Sequence of chain 1.A:
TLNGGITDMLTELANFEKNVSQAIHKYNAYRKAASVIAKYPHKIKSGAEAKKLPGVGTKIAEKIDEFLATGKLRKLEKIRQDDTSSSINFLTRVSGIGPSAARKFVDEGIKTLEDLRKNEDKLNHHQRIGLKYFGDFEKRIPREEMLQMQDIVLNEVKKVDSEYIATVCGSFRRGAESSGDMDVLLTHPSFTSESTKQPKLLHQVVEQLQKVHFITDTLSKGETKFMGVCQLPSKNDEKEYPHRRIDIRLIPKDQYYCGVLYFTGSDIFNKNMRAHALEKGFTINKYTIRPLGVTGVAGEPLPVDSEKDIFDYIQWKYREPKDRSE

This protein binds this small molecule.
Small molecule (SMILES): Cc1cn([C@H]2C[C@H](O[P](=O)(O)OC[C@H]3O[C@@H](n4ccc(N)nc4=O)C[C@@H]3O[P](=O)(O)OC[C@H]3O[C@@H](n4cnc5c(=O)nc(N)[nH]c54)C[C@@H]3O[P](=O)(O)OC[C@H]3O[C@@H](n4cnc5c(=O)nc(N)[nH]c54)C[C@@H]3O)[C@@H](CO[P](=O)(O)O[C@H]3C[C@H](n4cnc5c(=O)nc(N)[nH]c54)O[C@@H]3COP(=O)(O)O)O2)c(=O)[nH]c1=O

Binding-site contacts:
Ligand atom O3' contacts residue GLY64 of chain 1.A at 3.4 Å.
Ligand atom N7 contacts residue LYS35 of chain 1.A at 3.8 Å.
Ligand atom OP1 contacts residue LYS68 of chain 1.A at 3.7 Å.
Ligand atom P contacts residue GLY66 of chain 1.A at 3.6 Å.
Ligand atom C8 contacts residue LYS35 of chain 1.A at 3.8 Å.
Ligand atom OP2 contacts residue LYS72 of chain 1.A at 3.6 Å (salt-bridge).
Ligand atom OP2 contacts residue LYS68 of chain 1.A at 2.6 Å (salt-bridge).
Ligand atom O4' contacts residue ALA38 of chain 1.A at 3.8 Å.
Ligand atom N3 contacts residue ALA38 of chain 1.A at 3.6 Å.
Ligand atom OP1 contacts residue LEU62 of chain 1.A at 3.8 Å.
Ligand atom O5' contacts residue GLY66 of chain 1.A at 3.5 Å.
Ligand atom OP2 contacts residue GLY66 of chain 1.A at 3.8 Å.
Ligand atom OP1 contacts residue GLY64 of chain 1.A at 2.9 Å (h-bond).
Ligand atom C3' contacts residue LYS68 of chain 1.A at 3.8 Å.
Ligand atom P contacts residue NA1 of chain 1.F at 3.5 Å.
Ligand atom OP1 contacts residue NA1 of chain 1.F at 2.6 Å (h-bond).
Ligand atom OP3 contacts residue LYS35 of chain 1.A at 2.9 Å (salt-bridge).
Ligand atom OP2 contacts residue LYS68 of chain 1.A at 3.1 Å (salt-bridge).
Ligand atom OP1 contacts residue THR67 of chain 1.A at 3.8 Å.
Ligand atom C5' contacts residue GLY66 of chain 1.A at 3.6 Å.
Ligand atom P contacts residue LYS35 of chain 1.A at 3.8 Å.
Ligand atom OP1 contacts residue ILE69 of chain 1.A at 3.0 Å (h-bond).
Ligand atom C5' contacts residue TYR39 of chain 1.A at 3.5 Å (hydrophobic).
Ligand atom C3' contacts residue GLY66 of chain 1.A at 3.8 Å.
Ligand atom C5' contacts residue GLY64 of chain 1.A at 3.3 Å.
Ligand atom O3' contacts residue ILE69 of chain 1.A at 3.6 Å.
Ligand atom OP1 contacts residue LYS35 of chain 1.A at 3.9 Å.
Ligand atom OP2 contacts residue NA1 of chain 1.F at 3.7 Å.
Ligand atom P contacts residue LYS68 of chain 1.A at 3.9 Å.
Ligand atom P contacts residue LYS68 of chain 1.A at 3.1 Å.
Ligand atom C4' contacts residue GLY64 of chain 1.A at 3.3 Å.
Ligand atom OP2 contacts residue GLY66 of chain 1.A at 3.9 Å.
Ligand atom OP1 contacts residue VAL65 of chain 1.A at 3.6 Å.
Ligand atom OP2 contacts residue VAL65 of chain 1.A at 3.8 Å.
Ligand atom OP1 contacts residue GLY66 of chain 1.A at 2.8 Å (h-bond).
Ligand atom OP1 contacts residue LYS68 of chain 1.A at 2.7 Å (salt-bridge).
Ligand atom O3' contacts residue VAL65 of chain 1.A at 3.7 Å.
Ligand atom P contacts residue GLY64 of chain 1.A at 3.9 Å.
Ligand atom OP1 contacts residue PRO63 of chain 1.A at 3.8 Å.
Ligand atom OP2 contacts residue THR67 of chain 1.A at 3.5 Å (h-bond).